Binding-site contacts:
Ligand atom O6 contacts residue ASP54 of chain 1.A at 2.2 Å (salt-bridge).
Ligand atom O6 contacts residue ASP47 of chain 1.A at 3.2 Å (salt-bridge).
Ligand atom C4 contacts residue GLN133 of chain 1.A at 3.5 Å.
Ligand atom O3 contacts residue PHE142 of chain 1.A at 3.9 Å.
Ligand atom C1 contacts residue PHE1 of chain 1.A at 3.6 Å (hydrophobic).
Ligand atom CAL contacts residue TYR48 of chain 1.A at 3.4 Å (hydrophobic).
Ligand atom O3 contacts residue ASN135 of chain 1.A at 3.5 Å (h-bond).
Ligand atom C2 contacts residue ASP140 of chain 1.A at 3.9 Å.
Ligand atom O2 contacts residue PHE1 of chain 1.A at 2.6 Å (h-bond).
Ligand atom C6 contacts residue ASN46 of chain 1.A at 3.5 Å.
Ligand atom CAK contacts residue TYR48 of chain 1.A at 3.5 Å (hydrophobic).
Ligand atom O6 contacts residue PHE1 of chain 1.A at 3.0 Å (h-bond).
Ligand atom O4 contacts residue ASP54 of chain 1.A at 2.5 Å (salt-bridge).
Ligand atom CAE contacts residue TYR48 of chain 1.A at 3.4 Å (hydrophobic).
Ligand atom C2 contacts residue PHE1 of chain 1.A at 3.6 Å (hydrophobic).
Ligand atom C4 contacts residue PHE1 of chain 1.A at 3.5 Å (hydrophobic).
Ligand atom CAI contacts residue TYR48 of chain 1.A at 3.5 Å (hydrophobic).
Ligand atom C3 contacts residue ASP140 of chain 1.A at 3.3 Å.
Ligand atom O3 contacts residue GLN133 of chain 1.A at 2.5 Å (h-bond).
Ligand atom O4 contacts residue GLN133 of chain 1.A at 3.2 Å (h-bond).
Ligand atom C6 contacts residue PHE1 of chain 1.A at 3.9 Å (hydrophobic).
Ligand atom C3 contacts residue GLN133 of chain 1.A at 3.5 Å.
Ligand atom CAG contacts residue TYR48 of chain 1.A at 3.2 Å (hydrophobic).
Ligand atom C3 contacts residue ASN135 of chain 1.A at 3.7 Å.
Ligand atom CAH contacts residue TYR137 of chain 1.A at 3.3 Å (hydrophobic).
Ligand atom O2 contacts residue ILE13 of chain 1.A at 3.5 Å.
Ligand atom O5 contacts residue PHE1 of chain 1.A at 3.1 Å (h-bond).
Ligand atom C5 contacts residue PHE1 of chain 1.A at 3.6 Å (hydrophobic).
Ligand atom O3 contacts residue ASP140 of chain 1.A at 3.1 Å (salt-bridge).
Ligand atom O4 contacts residue ILE52 of chain 1.A at 3.6 Å.
Ligand atom CAI contacts residue TYR137 of chain 1.A at 3.6 Å (hydrophobic).
Ligand atom CAJ contacts residue TYR48 of chain 1.A at 3.6 Å (hydrophobic).
Ligand atom C6 contacts residue ILE52 of chain 1.A at 3.6 Å (hydrophobic).
Ligand atom O6 contacts residue ASN46 of chain 1.A at 3.1 Å (h-bond).
Ligand atom O4 contacts residue ASN135 of chain 1.A at 2.9 Å (h-bond).
Ligand atom CAD contacts residue TYR48 of chain 1.A at 3.5 Å (hydrophobic).
Ligand atom C6 contacts residue ASP54 of chain 1.A at 3.0 Å.
Ligand atom C4 contacts residue ASP54 of chain 1.A at 3.2 Å.
Ligand atom C5 contacts residue ASP54 of chain 1.A at 3.8 Å.
Ligand atom CAH contacts residue TYR48 of chain 1.A at 3.3 Å (hydrophobic).

Sequence of chain 1.A:
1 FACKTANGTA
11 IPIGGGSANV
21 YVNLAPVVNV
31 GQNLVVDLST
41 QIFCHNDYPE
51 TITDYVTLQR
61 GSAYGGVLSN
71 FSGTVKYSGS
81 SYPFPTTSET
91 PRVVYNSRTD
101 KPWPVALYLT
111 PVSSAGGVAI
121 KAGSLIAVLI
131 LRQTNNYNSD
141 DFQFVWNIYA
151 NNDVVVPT

This protein binds this small molecule.
Small molecule (SMILES): OC[C@H]1O[C@H](Oc2ccc(-c3ccccc3)cc2)[C@@H](O)[C@@H](O)[C@@H]1O